Sequence of chain 3.A:
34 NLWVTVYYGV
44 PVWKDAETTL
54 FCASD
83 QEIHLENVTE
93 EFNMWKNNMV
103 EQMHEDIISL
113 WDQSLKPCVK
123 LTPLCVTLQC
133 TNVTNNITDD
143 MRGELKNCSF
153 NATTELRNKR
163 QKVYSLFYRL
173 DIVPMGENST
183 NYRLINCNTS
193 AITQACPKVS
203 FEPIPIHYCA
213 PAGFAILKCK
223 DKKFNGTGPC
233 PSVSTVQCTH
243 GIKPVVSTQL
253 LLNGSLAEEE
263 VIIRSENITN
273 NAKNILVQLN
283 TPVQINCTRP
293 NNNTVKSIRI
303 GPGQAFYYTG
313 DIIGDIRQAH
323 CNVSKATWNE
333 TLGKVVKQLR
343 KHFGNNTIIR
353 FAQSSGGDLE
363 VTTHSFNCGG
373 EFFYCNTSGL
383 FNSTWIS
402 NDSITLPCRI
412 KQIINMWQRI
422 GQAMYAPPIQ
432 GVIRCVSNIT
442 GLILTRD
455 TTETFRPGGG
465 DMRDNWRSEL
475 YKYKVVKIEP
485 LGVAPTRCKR

Binding-site contacts:
Ligand atom C5 contacts residue ASN138 of chain 3.A at 3.8 Å.
Ligand atom C4 contacts residue ASN138 of chain 3.A at 4.4 Å.
Ligand atom C2 contacts residue ASN138 of chain 3.A at 2.5 Å.
Ligand atom O5 contacts residue ASN138 of chain 3.A at 2.5 Å (h-bond).
Ligand atom O7 contacts residue ASN138 of chain 3.A at 4.4 Å.
Ligand atom C3 contacts residue ASN138 of chain 3.A at 3.9 Å.
Ligand atom C1 contacts residue ASN138 of chain 3.A at 1.5 Å.
Ligand atom C7 contacts residue ASN138 of chain 3.A at 3.9 Å.
Ligand atom N2 contacts residue ASN138 of chain 3.A at 2.9 Å (h-bond).

The small molecule below binds the protein below.
Small molecule (SMILES): CC(=O)N[C@@H]1[C@@H](O)[C@H](O)[C@@H](CO)O[C@H]1O